Binding-site contacts:
Ligand atom C4 contacts residue ASN30 of chain 1.C at 4.5 Å.
Ligand atom C5 contacts residue THR29 of chain 1.C at 4.4 Å.
Ligand atom C7 contacts residue ASN61 of chain 1.C at 3.5 Å.
Ligand atom C1 contacts residue ASN61 of chain 1.C at 1.5 Å.
Ligand atom C8 contacts residue TYR28 of chain 1.C at 4.1 Å (hydrophobic).
Ligand atom O6 contacts residue ASN30 of chain 1.C at 2.9 Å (h-bond).
Ligand atom N2 contacts residue TYR28 of chain 1.C at 3.6 Å.
Ligand atom C3 contacts residue THR29 of chain 1.C at 4.5 Å.
Ligand atom C3 contacts residue ASN61 of chain 1.C at 3.9 Å.
Ligand atom O3 contacts residue THR29 of chain 1.C at 4.1 Å.
Ligand atom C5 contacts residue ASN61 of chain 1.C at 3.7 Å.
Ligand atom O7 contacts residue ASN61 of chain 1.C at 3.6 Å.
Ligand atom C6 contacts residue THR29 of chain 1.C at 4.2 Å.
Ligand atom C2 contacts residue THR29 of chain 1.C at 4.3 Å.
Ligand atom O4 contacts residue TYR28 of chain 1.C at 3.8 Å.
Ligand atom O5 contacts residue ASN30 of chain 1.C at 3.9 Å.
Ligand atom C4 contacts residue THR29 of chain 1.C at 3.8 Å.
Ligand atom C2 contacts residue ASN61 of chain 1.C at 2.6 Å.
Ligand atom O6 contacts residue THR29 of chain 1.C at 3.4 Å.
Ligand atom O5 contacts residue THR29 of chain 1.C at 3.9 Å.
Ligand atom C4 contacts residue TYR28 of chain 1.C at 3.5 Å (hydrophobic).
Ligand atom C4 contacts residue ASN61 of chain 1.C at 4.4 Å.
Ligand atom O5 contacts residue ASN61 of chain 1.C at 2.5 Å (h-bond).
Ligand atom C3 contacts residue TYR28 of chain 1.C at 3.6 Å (hydrophobic).
Ligand atom N2 contacts residue ASN61 of chain 1.C at 3.0 Å (h-bond).
Ligand atom C2 contacts residue TYR28 of chain 1.C at 3.7 Å (hydrophobic).
Ligand atom C6 contacts residue ASN30 of chain 1.C at 3.7 Å.
Ligand atom O3 contacts residue TYR28 of chain 1.C at 2.8 Å (h-bond).
Ligand atom C5 contacts residue ASN30 of chain 1.C at 4.3 Å.

This protein binds this small molecule.
Small molecule (SMILES): CC(=O)N[C@@H]1[C@@H](O)[C@H](O)[C@@H](CO)O[C@H]1O

Sequence of chain 1.C:
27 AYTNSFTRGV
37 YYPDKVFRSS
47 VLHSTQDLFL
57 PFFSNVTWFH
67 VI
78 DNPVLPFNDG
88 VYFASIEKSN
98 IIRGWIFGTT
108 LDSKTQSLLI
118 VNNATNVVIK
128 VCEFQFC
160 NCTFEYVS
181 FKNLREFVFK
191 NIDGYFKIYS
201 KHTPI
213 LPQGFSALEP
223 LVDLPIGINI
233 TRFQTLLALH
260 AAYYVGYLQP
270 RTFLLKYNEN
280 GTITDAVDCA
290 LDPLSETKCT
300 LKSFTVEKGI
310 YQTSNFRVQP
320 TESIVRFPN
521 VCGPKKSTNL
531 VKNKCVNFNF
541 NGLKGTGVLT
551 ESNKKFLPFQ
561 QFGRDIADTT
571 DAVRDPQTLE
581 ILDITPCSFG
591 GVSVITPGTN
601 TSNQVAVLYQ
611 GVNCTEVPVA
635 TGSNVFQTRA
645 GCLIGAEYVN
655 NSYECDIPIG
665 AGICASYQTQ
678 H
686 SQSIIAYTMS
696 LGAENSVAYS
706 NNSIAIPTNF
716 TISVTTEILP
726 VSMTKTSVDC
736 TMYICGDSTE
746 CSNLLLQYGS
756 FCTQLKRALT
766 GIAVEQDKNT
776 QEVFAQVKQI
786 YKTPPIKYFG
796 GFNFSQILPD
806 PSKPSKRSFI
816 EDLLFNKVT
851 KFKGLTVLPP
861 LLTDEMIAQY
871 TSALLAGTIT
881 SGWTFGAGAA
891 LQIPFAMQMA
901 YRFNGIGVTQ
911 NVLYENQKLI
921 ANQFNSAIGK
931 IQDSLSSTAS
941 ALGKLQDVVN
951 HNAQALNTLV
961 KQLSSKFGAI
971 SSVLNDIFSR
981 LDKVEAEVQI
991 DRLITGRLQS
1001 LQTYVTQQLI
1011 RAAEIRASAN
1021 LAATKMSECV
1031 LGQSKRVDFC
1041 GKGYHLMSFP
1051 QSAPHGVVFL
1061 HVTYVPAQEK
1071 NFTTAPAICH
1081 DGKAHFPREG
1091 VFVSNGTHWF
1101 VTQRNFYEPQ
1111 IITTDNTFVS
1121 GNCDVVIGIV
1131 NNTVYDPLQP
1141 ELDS